This protein binds this small molecule.
Small molecule (SMILES): O=C(O)[C@@H](O)[C@@H](O)[C@H](O)[C@H](O)CO

Sequence of chain 1.B:
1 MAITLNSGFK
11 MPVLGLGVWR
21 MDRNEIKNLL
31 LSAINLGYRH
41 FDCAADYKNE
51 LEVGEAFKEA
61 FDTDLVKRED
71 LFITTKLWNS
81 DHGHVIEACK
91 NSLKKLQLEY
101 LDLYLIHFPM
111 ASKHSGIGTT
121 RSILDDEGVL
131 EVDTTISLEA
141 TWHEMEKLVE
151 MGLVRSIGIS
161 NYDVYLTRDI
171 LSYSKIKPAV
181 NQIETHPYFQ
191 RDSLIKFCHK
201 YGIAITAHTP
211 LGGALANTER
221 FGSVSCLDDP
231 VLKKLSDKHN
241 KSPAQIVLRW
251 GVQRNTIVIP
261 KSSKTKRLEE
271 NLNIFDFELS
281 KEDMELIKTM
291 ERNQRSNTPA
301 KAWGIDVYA

Binding-site contacts:
Ligand atom O5 contacts residue HIS107 of chain 1.B at 4.2 Å.
Ligand atom O1A contacts residue HIS107 of chain 1.B at 2.6 Å (h-bond).
Ligand atom C1 contacts residue TYR47 of chain 1.B at 3.3 Å (hydrophobic).
Ligand atom O5 contacts residue ASP46 of chain 1.B at 2.6 Å (salt-bridge).
Ligand atom C4 contacts residue TRP19 of chain 1.B at 3.8 Å (hydrophobic).
Ligand atom C5 contacts residue ASP46 of chain 1.B at 3.4 Å.
Ligand atom C3 contacts residue HIS107 of chain 1.B at 3.9 Å.
Ligand atom O1B contacts residue NAP1 of chain 1.G at 3.2 Å.
Ligand atom C6 contacts residue ASP46 of chain 1.B at 3.7 Å.
Ligand atom C1 contacts residue NAP1 of chain 1.G at 3.2 Å.
Ligand atom O2 contacts residue NAP1 of chain 1.G at 3.7 Å.
Ligand atom O1B contacts residue TRP19 of chain 1.B at 3.0 Å.
Ligand atom O6 contacts residue ASP46 of chain 1.B at 2.8 Å (salt-bridge).
Ligand atom O5 contacts residue TYR47 of chain 1.B at 4.2 Å.
Ligand atom O4 contacts residue ARG220 of chain 1.B at 4.4 Å.
Ligand atom O1A contacts residue NAP1 of chain 1.G at 3.0 Å.
Ligand atom C1 contacts residue TRP19 of chain 1.B at 4.2 Å (hydrophobic).
Ligand atom O2 contacts residue TRP19 of chain 1.B at 3.3 Å.
Ligand atom C4 contacts residue TYR47 of chain 1.B at 4.3 Å (hydrophobic).
Ligand atom O4 contacts residue TRP19 of chain 1.B at 3.0 Å.
Ligand atom O1B contacts residue TYR47 of chain 1.B at 3.2 Å (h-bond).
Ligand atom O1A contacts residue TYR47 of chain 1.B at 2.5 Å (h-bond).
Ligand atom C5 contacts residue TRP19 of chain 1.B at 4.5 Å (hydrophobic).
Ligand atom C3 contacts residue TRP78 of chain 1.B at 4.3 Å (hydrophobic).
Ligand atom C6 contacts residue TRP19 of chain 1.B at 3.8 Å (hydrophobic).
Ligand atom C2 contacts residue PHE108 of chain 1.B at 4.5 Å (hydrophobic).
Ligand atom O3 contacts residue TRP78 of chain 1.B at 3.9 Å.
Ligand atom O5 contacts residue TRP78 of chain 1.B at 3.6 Å.
Ligand atom C1 contacts residue HIS107 of chain 1.B at 3.6 Å.
Ligand atom C2 contacts residue HIS107 of chain 1.B at 4.0 Å.
Ligand atom C5 contacts residue TRP78 of chain 1.B at 4.2 Å (hydrophobic).
Ligand atom O3 contacts residue PHE108 of chain 1.B at 3.5 Å.
Ligand atom C3 contacts residue PHE108 of chain 1.B at 4.1 Å (hydrophobic).
Ligand atom O2 contacts residue ASN297 of chain 1.B at 3.0 Å (h-bond).
Ligand atom C2 contacts residue NAP1 of chain 1.G at 3.5 Å.
Ligand atom C2 contacts residue ASN297 of chain 1.B at 4.2 Å.